Sequence of chain 1.R:
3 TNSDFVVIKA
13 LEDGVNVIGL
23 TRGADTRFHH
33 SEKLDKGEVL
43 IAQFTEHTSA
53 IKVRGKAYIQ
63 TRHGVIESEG

A protein and the small-molecule ligand that binds it are described below.
Small molecule (SMILES): N[C@@H](Cc1c[nH]c2ccccc12)C(=O)O

Binding-site contacts:
Ligand atom C contacts residue GLY25 of chain 1.S at 3.5 Å.
Ligand atom OXT contacts residue HIS31 of chain 1.R at 3.9 Å.
Ligand atom OXT contacts residue THR47 of chain 1.R at 2.5 Å (h-bond).
Ligand atom CB contacts residue THR23 of chain 1.S at 3.8 Å.
Ligand atom CZ2 contacts residue ALA44 of chain 1.R at 4.0 Å (hydrophobic).
Ligand atom N contacts residue ASP27 of chain 1.S at 3.0 Å (salt-bridge).
Ligand atom CA contacts residue THR23 of chain 1.S at 3.8 Å.
Ligand atom CB contacts residue THR28 of chain 1.S at 3.5 Å.
Ligand atom O contacts residue GLY25 of chain 1.S at 3.0 Å (h-bond).
Ligand atom CZ3 contacts residue GLY21 of chain 1.R at 3.6 Å.
Ligand atom OXT contacts residue GLY25 of chain 1.S at 4.0 Å.
Ligand atom OXT contacts residue THR50 of chain 1.R at 3.0 Å (h-bond).
Ligand atom NE1 contacts residue ALA44 of chain 1.R at 3.8 Å.
Ligand atom CD1 contacts residue SER51 of chain 1.S at 3.6 Å.
Ligand atom OXT contacts residue HIS49 of chain 1.R at 3.8 Å.
Ligand atom CA contacts residue THR28 of chain 1.S at 3.2 Å.
Ligand atom CD1 contacts residue THR47 of chain 1.R at 3.9 Å.
Ligand atom CE2 contacts residue ALA44 of chain 1.R at 4.0 Å (hydrophobic).
Ligand atom CZ2 contacts residue THR50 of chain 1.R at 3.9 Å.
Ligand atom CH2 contacts residue GLY21 of chain 1.R at 3.5 Å.
Ligand atom CD1 contacts residue GLN45 of chain 1.R at 3.5 Å.
Ligand atom O contacts residue ARG24 of chain 1.S at 3.5 Å.
Ligand atom CZ3 contacts residue HIS32 of chain 1.R at 4.0 Å.
Ligand atom CZ2 contacts residue ILE53 of chain 1.R at 3.9 Å (hydrophobic).
Ligand atom CB contacts residue SER51 of chain 1.S at 3.4 Å.
Ligand atom N contacts residue THR28 of chain 1.S at 2.9 Å (h-bond).
Ligand atom N contacts residue THR23 of chain 1.S at 2.8 Å (h-bond).
Ligand atom O contacts residue SER51 of chain 1.S at 2.9 Å (h-bond).
Ligand atom NE1 contacts residue GLN45 of chain 1.R at 2.8 Å (h-bond).
Ligand atom CH2 contacts residue ILE20 of chain 1.R at 4.0 Å (hydrophobic).
Ligand atom N contacts residue ARG24 of chain 1.S at 3.9 Å.
Ligand atom N contacts residue GLY25 of chain 1.S at 2.7 Å (h-bond).
Ligand atom CA contacts residue GLY25 of chain 1.S at 3.5 Å.
Ligand atom CG contacts residue SER51 of chain 1.S at 3.9 Å.
Ligand atom CA contacts residue SER51 of chain 1.S at 3.9 Å.
Ligand atom O contacts residue THR47 of chain 1.R at 3.5 Å (h-bond).
Ligand atom C contacts residue SER51 of chain 1.S at 3.6 Å.
Ligand atom C contacts residue THR47 of chain 1.R at 3.4 Å.
Ligand atom CE2 contacts residue GLN45 of chain 1.R at 3.9 Å.
Ligand atom CE3 contacts residue HIS32 of chain 1.R at 3.9 Å.

Sequence of chain 1.S:
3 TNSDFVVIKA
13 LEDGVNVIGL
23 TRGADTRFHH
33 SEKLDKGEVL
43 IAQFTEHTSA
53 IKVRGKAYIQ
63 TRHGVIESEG